Binding-site contacts:
Ligand atom C3 contacts residue VAL78 of chain 1.F at 3.9 Å (hydrophobic).
Ligand atom C3 contacts residue CYS153 of chain 1.F at 3.8 Å (hydrophobic).
Ligand atom O1 contacts residue CYS153 of chain 1.F at 3.1 Å (h-bond).
Ligand atom C14 contacts residue TRP160 of chain 1.F at 3.8 Å (hydrophobic).
Ligand atom C21 contacts residue LEU89 of chain 1.F at 3.8 Å (hydrophobic).
Ligand atom C23 contacts residue LEU89 of chain 1.F at 4.2 Å (hydrophobic).
Ligand atom C26 contacts residue CYS118 of chain 1.F at 4.1 Å (hydrophobic).
Ligand atom C27 contacts residue VAL164 of chain 1.F at 4.2 Å (hydrophobic).
Ligand atom C15 contacts residue TRP160 of chain 1.F at 4.1 Å (hydrophobic).
Ligand atom C12 contacts residue ALA85 of chain 1.F at 4.3 Å (hydrophobic).
Ligand atom C2 contacts residue ILE81 of chain 1.F at 3.9 Å (hydrophobic).
Ligand atom C7 contacts residue ASN82 of chain 1.F at 4.2 Å.
Ligand atom C8 contacts residue ASN82 of chain 1.F at 4.2 Å.
Ligand atom C9 contacts residue ASN82 of chain 1.F at 3.4 Å.
Ligand atom C1 contacts residue ASN82 of chain 1.F at 3.8 Å.
Ligand atom C23 contacts residue TRP160 of chain 1.F at 4.3 Å (hydrophobic).
Ligand atom C12 contacts residue TRP160 of chain 1.F at 4.3 Å (hydrophobic).
Ligand atom C4 contacts residue CYS153 of chain 1.F at 3.7 Å (hydrophobic).
Ligand atom C10 contacts residue ASN82 of chain 1.F at 4.1 Å.
Ligand atom C25 contacts residue VAL121 of chain 1.F at 4.0 Å (hydrophobic).
Ligand atom C16 contacts residue TRP160 of chain 1.F at 4.0 Å (hydrophobic).
Ligand atom C17 contacts residue TRP160 of chain 1.F at 4.0 Å (hydrophobic).
Ligand atom C6 contacts residue ILE157 of chain 1.F at 4.0 Å (hydrophobic).
Ligand atom C11 contacts residue ASN82 of chain 1.F at 4.2 Å.
Ligand atom C1 contacts residue ILE81 of chain 1.F at 3.7 Å (hydrophobic).
Ligand atom O1 contacts residue VAL78 of chain 1.F at 3.9 Å.
Ligand atom C13 contacts residue TRP160 of chain 1.F at 4.4 Å (hydrophobic).
Ligand atom C14 contacts residue ASN82 of chain 1.F at 4.4 Å.
Ligand atom C5 contacts residue ASN82 of chain 1.F at 4.4 Å.
Ligand atom C7 contacts residue ILE157 of chain 1.F at 3.7 Å (hydrophobic).
Ligand atom C21 contacts residue TRP160 of chain 1.F at 4.3 Å (hydrophobic).
Ligand atom C26 contacts residue LEU89 of chain 1.F at 3.8 Å (hydrophobic).
Ligand atom C27 contacts residue VAL121 of chain 1.F at 4.4 Å (hydrophobic).

Sequence of chain 1.F:
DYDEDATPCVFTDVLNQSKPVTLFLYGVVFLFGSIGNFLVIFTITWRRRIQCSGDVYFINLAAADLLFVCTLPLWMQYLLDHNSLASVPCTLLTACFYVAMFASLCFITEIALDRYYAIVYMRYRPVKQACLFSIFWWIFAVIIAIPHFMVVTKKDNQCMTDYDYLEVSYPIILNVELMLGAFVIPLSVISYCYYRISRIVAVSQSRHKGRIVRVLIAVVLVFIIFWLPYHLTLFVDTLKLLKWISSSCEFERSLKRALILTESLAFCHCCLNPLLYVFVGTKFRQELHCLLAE

This small molecule binds to this protein.
Small molecule (SMILES): CC(C)CCC[C@@H](C)[C@H]1CC[C@H]2[C@@H]3CC=C4C[C@@H](O)CC[C@]4(C)[C@H]3CC[C@]12C